The protein below binds the small molecule below.
Small molecule (SMILES): Nc1ccnc2cc(Cl)ccc12

Binding-site contacts:
Ligand atom C08 contacts residue FAD1 of chain 1.F at 3.5 Å.
Ligand atom N01 contacts residue TRP407 of chain 1.B at 3.0 Å (h-bond).
Ligand atom C10 contacts residue GLU238 of chain 1.B at 4.3 Å.
Ligand atom CL09 contacts residue LEU235 of chain 1.B at 3.8 Å.
Ligand atom C03 contacts residue PHE234 of chain 1.B at 4.3 Å (hydrophobic).
Ligand atom C11 contacts residue GLU238 of chain 1.B at 3.6 Å.
Ligand atom C04 contacts residue TRP407 of chain 1.B at 4.5 Å (hydrophobic).
Ligand atom C02 contacts residue FAD1 of chain 1.F at 3.3 Å.
Ligand atom C11 contacts residue PHE234 of chain 1.B at 4.2 Å (hydrophobic).
Ligand atom C12 contacts residue FAD1 of chain 1.F at 3.3 Å.
Ligand atom C11 contacts residue LEU235 of chain 1.B at 4.0 Å (hydrophobic).
Ligand atom C02 contacts residue TRP407 of chain 1.B at 3.5 Å (hydrophobic).
Ligand atom N05 contacts residue FAD1 of chain 1.F at 3.8 Å.
Ligand atom N01 contacts residue LYS101 of chain 1.B at 4.2 Å.
Ligand atom CL09 contacts residue FAD1 of chain 1.F at 3.6 Å.
Ligand atom C04 contacts residue PHE406 of chain 1.B at 3.7 Å (hydrophobic).
Ligand atom C02 contacts residue GLU238 of chain 1.B at 3.9 Å.
Ligand atom C11 contacts residue FAD1 of chain 1.F at 3.2 Å.
Ligand atom C06 contacts residue PHE234 of chain 1.B at 4.5 Å (hydrophobic).
Ligand atom N01 contacts residue SER408 of chain 1.B at 3.7 Å.
Ligand atom C07 contacts residue FAD1 of chain 1.F at 3.6 Å.
Ligand atom C12 contacts residue GLU238 of chain 1.B at 4.4 Å.
Ligand atom C10 contacts residue FAD1 of chain 1.F at 3.2 Å.
Ligand atom N01 contacts residue PHE234 of chain 1.B at 4.0 Å.
Ligand atom C03 contacts residue FAD1 of chain 1.F at 3.5 Å.
Ligand atom C10 contacts residue LEU235 of chain 1.B at 3.5 Å (hydrophobic).
Ligand atom C02 contacts residue PHE234 of chain 1.B at 3.8 Å (hydrophobic).
Ligand atom N01 contacts residue FAD1 of chain 1.F at 3.0 Å (h-bond).
Ligand atom C06 contacts residue FAD1 of chain 1.F at 3.6 Å.
Ligand atom C07 contacts residue GLU377 of chain 1.B at 4.3 Å.
Ligand atom C04 contacts residue FAD1 of chain 1.F at 3.7 Å.
Ligand atom C06 contacts residue GLU377 of chain 1.B at 4.5 Å.
Ligand atom N05 contacts residue GLU377 of chain 1.B at 3.8 Å.
Ligand atom C03 contacts residue PHE406 of chain 1.B at 3.6 Å (hydrophobic).
Ligand atom N01 contacts residue GLU238 of chain 1.B at 2.5 Å (salt-bridge).
Ligand atom C04 contacts residue HIS378 of chain 1.B at 4.0 Å.
Ligand atom C03 contacts residue TRP407 of chain 1.B at 3.2 Å (hydrophobic).
Ligand atom N05 contacts residue HIS378 of chain 1.B at 4.2 Å.
Ligand atom C08 contacts residue LEU235 of chain 1.B at 4.0 Å (hydrophobic).
Ligand atom C12 contacts residue PHE234 of chain 1.B at 3.9 Å (hydrophobic).

Sequence of chain 1.B:
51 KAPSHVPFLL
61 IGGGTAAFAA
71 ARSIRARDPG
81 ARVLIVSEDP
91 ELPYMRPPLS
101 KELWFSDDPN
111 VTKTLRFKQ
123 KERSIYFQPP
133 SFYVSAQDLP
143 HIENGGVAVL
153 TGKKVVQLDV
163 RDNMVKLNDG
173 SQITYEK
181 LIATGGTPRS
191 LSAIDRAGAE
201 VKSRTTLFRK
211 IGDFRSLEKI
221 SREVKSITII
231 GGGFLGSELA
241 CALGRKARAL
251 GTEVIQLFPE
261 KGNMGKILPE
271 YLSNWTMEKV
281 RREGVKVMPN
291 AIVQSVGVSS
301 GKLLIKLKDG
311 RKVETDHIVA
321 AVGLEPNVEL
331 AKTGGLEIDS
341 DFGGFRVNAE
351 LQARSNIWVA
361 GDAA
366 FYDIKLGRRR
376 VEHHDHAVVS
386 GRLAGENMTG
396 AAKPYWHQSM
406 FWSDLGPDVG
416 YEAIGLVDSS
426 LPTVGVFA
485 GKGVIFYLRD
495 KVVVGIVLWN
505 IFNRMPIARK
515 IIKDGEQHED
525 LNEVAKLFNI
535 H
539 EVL